This small molecule binds to this protein.
Small molecule (SMILES): CC(=O)N[C@@H]1[C@@H](O)[C@H](O)[C@@H](CO)O[C@H]1O

Binding-site contacts:
Ligand atom C5 contacts residue ASN69 of chain 1.HA at 3.6 Å.
Ligand atom C1 contacts residue ASN69 of chain 1.HA at 1.4 Å.
Ligand atom C3 contacts residue ASN69 of chain 1.HA at 3.8 Å.
Ligand atom C8 contacts residue ASN69 of chain 1.HA at 4.2 Å.
Ligand atom C7 contacts residue ASN69 of chain 1.HA at 3.9 Å.
Ligand atom N2 contacts residue ASN69 of chain 1.HA at 2.9 Å (h-bond).
Ligand atom C4 contacts residue ASN69 of chain 1.HA at 4.2 Å.
Ligand atom O5 contacts residue ASN69 of chain 1.HA at 2.4 Å (h-bond).
Ligand atom C2 contacts residue ASN69 of chain 1.HA at 2.5 Å.

Sequence of chain 1.HA:
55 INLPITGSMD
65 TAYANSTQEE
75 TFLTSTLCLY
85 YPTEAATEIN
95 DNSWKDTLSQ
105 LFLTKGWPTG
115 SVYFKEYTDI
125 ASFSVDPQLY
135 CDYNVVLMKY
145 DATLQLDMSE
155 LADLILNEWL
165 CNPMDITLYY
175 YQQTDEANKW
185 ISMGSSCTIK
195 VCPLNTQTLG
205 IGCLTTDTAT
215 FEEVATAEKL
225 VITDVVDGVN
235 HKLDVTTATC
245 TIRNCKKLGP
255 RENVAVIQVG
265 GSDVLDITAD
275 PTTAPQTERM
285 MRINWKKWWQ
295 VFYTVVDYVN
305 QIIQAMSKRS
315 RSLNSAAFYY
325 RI